Sequence of chain 1.A:
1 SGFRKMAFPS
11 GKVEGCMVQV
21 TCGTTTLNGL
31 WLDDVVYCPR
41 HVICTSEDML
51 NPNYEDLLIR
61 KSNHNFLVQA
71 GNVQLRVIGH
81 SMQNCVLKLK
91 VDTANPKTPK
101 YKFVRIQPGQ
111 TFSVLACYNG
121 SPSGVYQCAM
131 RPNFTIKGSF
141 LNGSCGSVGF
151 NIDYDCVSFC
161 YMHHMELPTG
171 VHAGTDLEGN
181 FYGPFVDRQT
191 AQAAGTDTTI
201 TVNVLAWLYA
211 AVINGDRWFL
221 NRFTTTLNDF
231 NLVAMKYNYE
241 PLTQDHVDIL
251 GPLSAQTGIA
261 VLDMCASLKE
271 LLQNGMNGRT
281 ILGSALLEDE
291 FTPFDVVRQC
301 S

A small-molecule ligand and the protein it binds are described below.
Small molecule (SMILES): Cn1ccc(C(=O)NC[C@@H]2CCCO2)n1

Sequence of chain 2.A:
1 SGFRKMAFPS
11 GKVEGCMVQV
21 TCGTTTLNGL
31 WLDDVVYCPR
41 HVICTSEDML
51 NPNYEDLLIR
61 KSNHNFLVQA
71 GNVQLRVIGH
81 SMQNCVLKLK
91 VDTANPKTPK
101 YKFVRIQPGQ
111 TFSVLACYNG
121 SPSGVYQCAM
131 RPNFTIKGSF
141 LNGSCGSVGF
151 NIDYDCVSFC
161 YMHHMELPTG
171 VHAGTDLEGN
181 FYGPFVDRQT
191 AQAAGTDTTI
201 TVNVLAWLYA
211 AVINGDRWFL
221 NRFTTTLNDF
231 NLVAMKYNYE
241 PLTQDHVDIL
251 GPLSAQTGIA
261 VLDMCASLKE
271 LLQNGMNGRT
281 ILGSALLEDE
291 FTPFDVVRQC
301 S

Binding-site contacts:
Ligand atom C03 contacts residue ALA7 of chain 1.A at 3.7 Å (hydrophobic).
Ligand atom N02 contacts residue MET6 of chain 1.A at 3.4 Å (h-bond).
Ligand atom C13 contacts residue SER301 of chain 1.A at 3.6 Å.
Ligand atom C13 contacts residue TYR118 of chain 2.A at 3.5 Å (hydrophobic).
Ligand atom O08 contacts residue ARG298 of chain 1.A at 3.4 Å.
Ligand atom O08 contacts residue MET6 of chain 1.A at 3.4 Å (h-bond).
Ligand atom C07 contacts residue MET6 of chain 1.A at 3.2 Å (hydrophobic).
Ligand atom C04 contacts residue ARG298 of chain 1.A at 3.9 Å.
Ligand atom C10 contacts residue SER123 of chain 2.A at 3.1 Å.
Ligand atom N02 contacts residue PHE8 of chain 1.A at 4.0 Å.
Ligand atom C05 contacts residue MET6 of chain 1.A at 3.8 Å (hydrophobic).
Ligand atom C10 contacts residue MET6 of chain 1.A at 3.5 Å (hydrophobic).
Ligand atom C12 contacts residue GLN299 of chain 1.A at 3.6 Å.
Ligand atom C11 contacts residue SER123 of chain 2.A at 3.4 Å.
Ligand atom C12 contacts residue TYR118 of chain 2.A at 3.6 Å (hydrophobic).
Ligand atom C01 contacts residue GLN127 of chain 1.A at 3.2 Å.
Ligand atom C13 contacts residue LEU141 of chain 2.A at 3.7 Å (hydrophobic).
Ligand atom C01 contacts residue PHE8 of chain 1.A at 3.6 Å (hydrophobic).
Ligand atom O15 contacts residue SER123 of chain 2.A at 2.8 Å (h-bond).
Ligand atom C11 contacts residue GLN299 of chain 1.A at 3.9 Å.
Ligand atom C07 contacts residue ARG298 of chain 1.A at 3.4 Å.
Ligand atom C03 contacts residue PHE8 of chain 1.A at 3.6 Å (hydrophobic).
Ligand atom O08 contacts residue GLN299 of chain 1.A at 3.0 Å.
Ligand atom N06 contacts residue ARG298 of chain 1.A at 3.6 Å.
Ligand atom C11 contacts residue ARG298 of chain 1.A at 3.4 Å.
Ligand atom C07 contacts residue GLN299 of chain 1.A at 4.0 Å.
Ligand atom C05 contacts residue ARG298 of chain 1.A at 3.5 Å.
Ligand atom C14 contacts residue TYR118 of chain 2.A at 3.7 Å (hydrophobic).
Ligand atom N09 contacts residue MET6 of chain 1.A at 3.1 Å (h-bond).
Ligand atom C12 contacts residue ARG298 of chain 1.A at 3.5 Å.
Ligand atom N09 contacts residue SER123 of chain 2.A at 3.2 Å (h-bond).
Ligand atom C03 contacts residue MET6 of chain 1.A at 3.7 Å (hydrophobic).
Ligand atom C12 contacts residue LEU141 of chain 2.A at 3.7 Å (hydrophobic).
Ligand atom C04 contacts residue ALA7 of chain 1.A at 3.8 Å (hydrophobic).
Ligand atom C14 contacts residue SER123 of chain 2.A at 3.5 Å.
Ligand atom C13 contacts residue ARG298 of chain 1.A at 3.6 Å.
Ligand atom C01 contacts residue MET6 of chain 1.A at 3.5 Å (hydrophobic).
Ligand atom C04 contacts residue SER123 of chain 2.A at 3.3 Å.
Ligand atom C01 contacts residue ASP295 of chain 1.A at 3.5 Å.
Ligand atom N06 contacts residue MET6 of chain 1.A at 3.9 Å.